The small molecule below binds the protein below.
Small molecule (SMILES): CCOC(=O)CCCOc1ccc(OC)c(Cc2cnc3nc(N)nc(N)c3c2C)c1

Binding-site contacts:
Ligand atom OAF contacts residue ILE33 of chain 1.A at 3.6 Å.
Ligand atom N1 contacts residue VAL11 of chain 1.A at 3.5 Å (h-bond).
Ligand atom CAC contacts residue PHE36 of chain 1.A at 3.7 Å (hydrophobic).
Ligand atom C2 contacts residue NDP1 of chain 1.B at 3.8 Å.
Ligand atom CAN contacts residue ILE33 of chain 1.A at 3.8 Å (hydrophobic).
Ligand atom CAI contacts residue ILE33 of chain 1.A at 3.2 Å (hydrophobic).
Ligand atom CAB contacts residue SER64 of chain 1.A at 3.4 Å.
Ligand atom CAC contacts residue ILE123 of chain 1.A at 3.3 Å (hydrophobic).
Ligand atom C6 contacts residue PHE36 of chain 1.A at 3.3 Å (hydrophobic).
Ligand atom C2 contacts residue ALA12 of chain 1.A at 3.8 Å (hydrophobic).
Ligand atom C2 contacts residue PHE36 of chain 1.A at 3.8 Å (hydrophobic).
Ligand atom CAM contacts residue ILE33 of chain 1.A at 3.6 Å (hydrophobic).
Ligand atom CAJ contacts residue ILE33 of chain 1.A at 3.8 Å (hydrophobic).
Ligand atom NAE contacts residue NDP1 of chain 1.B at 3.6 Å.
Ligand atom NAD contacts residue VAL11 of chain 1.A at 3.4 Å.
Ligand atom CAC contacts residue NDP1 of chain 1.B at 3.7 Å.
Ligand atom NAE contacts residue PHE36 of chain 1.A at 3.4 Å.
Ligand atom N1 contacts residue ILE10 of chain 1.A at 3.6 Å.
Ligand atom OAT contacts residue PHE69 of chain 1.A at 2.9 Å.
Ligand atom CAA contacts residue LYS37 of chain 1.A at 2.6 Å.
Ligand atom C5 contacts residue PHE36 of chain 1.A at 3.5 Å (hydrophobic).
Ligand atom OAS contacts residue LEU25 of chain 1.A at 3.5 Å.
Ligand atom C2 contacts residue GLU32 of chain 1.A at 3.6 Å.
Ligand atom NAE contacts residue ILE10 of chain 1.A at 3.0 Å (h-bond).
Ligand atom N3 contacts residue PHE36 of chain 1.A at 3.7 Å.
Ligand atom CAL contacts residue PHE69 of chain 1.A at 3.2 Å (hydrophobic).
Ligand atom CAG contacts residue PRO66 of chain 1.A at 3.4 Å (hydrophobic).
Ligand atom NAD contacts residue GLU32 of chain 1.A at 2.7 Å (salt-bridge).
Ligand atom NAE contacts residue ILE123 of chain 1.A at 3.0 Å (h-bond).
Ligand atom NAP contacts residue ILE33 of chain 1.A at 3.5 Å.
Ligand atom NAE contacts residue TYR129 of chain 1.A at 3.7 Å.
Ligand atom N1 contacts residue NDP1 of chain 1.B at 3.3 Å (h-bond).
Ligand atom NAD contacts residue THR144 of chain 1.A at 3.7 Å.
Ligand atom C4 contacts residue PHE36 of chain 1.A at 3.7 Å (hydrophobic).
Ligand atom C5 contacts residue NDP1 of chain 1.B at 3.8 Å.
Ligand atom NAD contacts residue ALA12 of chain 1.A at 3.5 Å (h-bond).
Ligand atom N1 contacts residue PHE36 of chain 1.A at 3.5 Å.
Ligand atom N3 contacts residue GLU32 of chain 1.A at 3.0 Å (salt-bridge).
Ligand atom CAK contacts residue LYS37 of chain 1.A at 3.7 Å.
Ligand atom C6 contacts residue NDP1 of chain 1.B at 3.4 Å.

Sequence of chain 1.A:
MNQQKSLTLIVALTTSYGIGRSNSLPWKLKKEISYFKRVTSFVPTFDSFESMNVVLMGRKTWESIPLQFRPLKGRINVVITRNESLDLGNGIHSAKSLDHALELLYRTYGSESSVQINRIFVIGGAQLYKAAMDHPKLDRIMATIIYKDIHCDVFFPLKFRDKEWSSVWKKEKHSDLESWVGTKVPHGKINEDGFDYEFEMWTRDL